Sequence of chain 1.B:
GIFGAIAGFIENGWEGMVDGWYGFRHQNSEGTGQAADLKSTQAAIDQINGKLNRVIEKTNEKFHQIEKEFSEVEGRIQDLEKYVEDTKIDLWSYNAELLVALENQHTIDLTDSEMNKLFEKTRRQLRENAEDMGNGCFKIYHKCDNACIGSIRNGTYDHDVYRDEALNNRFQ

The small molecule below binds the protein below.
Small molecule (SMILES): CC(=O)N[C@@H]1[C@@H](O)[C@H](O)[C@@H](CO)O[C@H]1O

Binding-site contacts:
Ligand atom O7 contacts residue ASN154 of chain 1.B at 2.7 Å (h-bond).
Ligand atom C2 contacts residue ASN154 of chain 1.B at 2.5 Å.
Ligand atom N2 contacts residue THR156 of chain 1.B at 4.0 Å.
Ligand atom C6 contacts residue SER151 of chain 1.B at 4.2 Å.
Ligand atom C6 contacts residue GLY150 of chain 1.B at 4.5 Å.
Ligand atom C4 contacts residue ASN154 of chain 1.B at 4.2 Å.
Ligand atom C1 contacts residue ASN154 of chain 1.B at 1.4 Å.
Ligand atom C2 contacts residue THR156 of chain 1.B at 4.5 Å.
Ligand atom O5 contacts residue THR156 of chain 1.B at 4.1 Å.
Ligand atom O5 contacts residue SER151 of chain 1.B at 4.2 Å.
Ligand atom C7 contacts residue THR156 of chain 1.B at 4.2 Å.
Ligand atom C8 contacts residue THR156 of chain 1.B at 4.1 Å.
Ligand atom C3 contacts residue ASN154 of chain 1.B at 3.8 Å.
Ligand atom O5 contacts residue GLY150 of chain 1.B at 4.1 Å.
Ligand atom C1 contacts residue THR156 of chain 1.B at 3.4 Å.
Ligand atom C5 contacts residue ASN154 of chain 1.B at 3.6 Å.
Ligand atom C6 contacts residue ALA147 of chain 1.B at 3.6 Å (hydrophobic).
Ligand atom O6 contacts residue ALA147 of chain 1.B at 4.0 Å.
Ligand atom N2 contacts residue ASN154 of chain 1.B at 3.0 Å (h-bond).
Ligand atom C8 contacts residue ASN154 of chain 1.B at 4.4 Å.
Ligand atom C5 contacts residue THR156 of chain 1.B at 4.3 Å.
Ligand atom C7 contacts residue ASN154 of chain 1.B at 3.1 Å.
Ligand atom O5 contacts residue ASN154 of chain 1.B at 2.3 Å (h-bond).